Sequence of chain 1.A:
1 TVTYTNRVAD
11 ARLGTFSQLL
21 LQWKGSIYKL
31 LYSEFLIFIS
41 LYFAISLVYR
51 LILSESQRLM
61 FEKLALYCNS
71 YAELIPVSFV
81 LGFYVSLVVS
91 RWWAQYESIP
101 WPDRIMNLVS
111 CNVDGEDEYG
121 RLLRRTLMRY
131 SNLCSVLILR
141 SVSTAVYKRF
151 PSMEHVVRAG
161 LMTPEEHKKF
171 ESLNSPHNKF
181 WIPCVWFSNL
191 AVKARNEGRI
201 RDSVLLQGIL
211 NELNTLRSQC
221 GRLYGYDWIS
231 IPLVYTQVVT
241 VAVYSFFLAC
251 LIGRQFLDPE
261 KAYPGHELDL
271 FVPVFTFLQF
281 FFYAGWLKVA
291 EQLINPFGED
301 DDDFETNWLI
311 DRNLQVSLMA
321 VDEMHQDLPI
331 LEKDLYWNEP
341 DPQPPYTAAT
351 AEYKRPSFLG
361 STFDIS

The small molecule below binds the protein below.
Small molecule (SMILES): OC[C@H]1O[C@H](O[C@H]2[C@H](O)[C@@H](O)[C@H](OCC(CCCCC3CCCCC3)(CCCCC3CCCCC3)CO[C@@H]3O[C@H](CO)[C@@H](O[C@H]4O[C@H](CO)[C@@H](O)[C@H](O)[C@H]4O)[C@H](O)[C@H]3O)O[C@@H]2CO)[C@H](O)[C@@H](O)[C@@H]1O

Sequence of chain 1.G:
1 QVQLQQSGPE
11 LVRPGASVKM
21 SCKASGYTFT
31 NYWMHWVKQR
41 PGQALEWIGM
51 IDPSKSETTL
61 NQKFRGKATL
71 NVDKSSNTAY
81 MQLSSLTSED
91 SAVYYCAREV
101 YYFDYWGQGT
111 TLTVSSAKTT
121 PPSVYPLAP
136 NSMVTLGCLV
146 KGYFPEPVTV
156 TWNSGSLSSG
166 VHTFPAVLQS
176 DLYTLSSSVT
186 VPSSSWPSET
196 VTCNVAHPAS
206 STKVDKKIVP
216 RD

Binding-site contacts:
Ligand atom O49 contacts residue LYS55 of chain 1.G at 3.9 Å.
Ligand atom O58 contacts residue GLY14 of chain 1.E at 3.9 Å.
Ligand atom C32 contacts residue SER17 of chain 1.E at 4.4 Å.
Ligand atom C61 contacts residue GLN18 of chain 1.E at 3.9 Å.
Ligand atom C65 contacts residue LEU21 of chain 1.E at 3.8 Å (hydrophobic).
Ligand atom C64 contacts residue SER17 of chain 1.E at 4.2 Å.
Ligand atom C20 contacts residue LEU21 of chain 1.E at 4.2 Å (hydrophobic).
Ligand atom C35 contacts residue ILE37 of chain 1.A at 4.3 Å (hydrophobic).
Ligand atom O01 contacts residue LEU21 of chain 1.E at 4.3 Å.
Ligand atom O54 contacts residue ASP10 of chain 1.E at 2.6 Å (salt-bridge).
Ligand atom C62 contacts residue SER17 of chain 1.E at 4.2 Å.
Ligand atom C65 contacts residue LEU20 of chain 1.E at 4.3 Å (hydrophobic).
Ligand atom C57 contacts residue THR15 of chain 1.E at 3.8 Å.
Ligand atom C56 contacts residue GLY14 of chain 1.E at 4.3 Å.
Ligand atom C61 contacts residue LEU21 of chain 1.E at 3.9 Å (hydrophobic).
Ligand atom O58 contacts residue THR15 of chain 1.E at 3.5 Å (h-bond).
Ligand atom C33 contacts residue ILE37 of chain 1.A at 4.2 Å (hydrophobic).
Ligand atom C29 contacts residue LEU13 of chain 1.E at 4.3 Å (hydrophobic).
Ligand atom C31 contacts residue SER17 of chain 1.E at 4.0 Å.
Ligand atom O58 contacts residue GLN18 of chain 1.E at 3.8 Å.
Ligand atom C38 contacts residue GLN18 of chain 1.E at 4.3 Å.
Ligand atom C57 contacts residue GLY14 of chain 1.E at 3.7 Å.
Ligand atom C57 contacts residue GLN18 of chain 1.E at 4.2 Å.
Ligand atom C32 contacts residue TYR244 of chain 1.A at 3.9 Å (hydrophobic).
Ligand atom C34 contacts residue ILE37 of chain 1.A at 4.1 Å (hydrophobic).
Ligand atom O59 contacts residue GLY14 of chain 1.E at 3.6 Å.
Ligand atom O37 contacts residue GLY14 of chain 1.E at 3.9 Å.
Ligand atom C63 contacts residue LEU21 of chain 1.E at 4.1 Å (hydrophobic).
Ligand atom O58 contacts residue ARG12 of chain 1.E at 3.5 Å.
Ligand atom O23 contacts residue LEU21 of chain 1.E at 4.2 Å.
Ligand atom O59 contacts residue GLN18 of chain 1.E at 3.6 Å.
Ligand atom C60 contacts residue SER17 of chain 1.E at 4.3 Å.
Ligand atom O51 contacts residue ARG7 of chain 1.E at 3.7 Å.
Ligand atom C53 contacts residue ASP10 of chain 1.E at 3.7 Å.
Ligand atom C61 contacts residue SER17 of chain 1.E at 4.2 Å.
Ligand atom O49 contacts residue GLU57 of chain 1.G at 4.3 Å.
Ligand atom C60 contacts residue GLN18 of chain 1.E at 3.9 Å.
Ligand atom C57 contacts residue ARG12 of chain 1.E at 4.0 Å.
Ligand atom O21 contacts residue GLN18 of chain 1.E at 3.6 Å.
Ligand atom C56 contacts residue GLN18 of chain 1.E at 3.8 Å.

Sequence of chain 1.E:
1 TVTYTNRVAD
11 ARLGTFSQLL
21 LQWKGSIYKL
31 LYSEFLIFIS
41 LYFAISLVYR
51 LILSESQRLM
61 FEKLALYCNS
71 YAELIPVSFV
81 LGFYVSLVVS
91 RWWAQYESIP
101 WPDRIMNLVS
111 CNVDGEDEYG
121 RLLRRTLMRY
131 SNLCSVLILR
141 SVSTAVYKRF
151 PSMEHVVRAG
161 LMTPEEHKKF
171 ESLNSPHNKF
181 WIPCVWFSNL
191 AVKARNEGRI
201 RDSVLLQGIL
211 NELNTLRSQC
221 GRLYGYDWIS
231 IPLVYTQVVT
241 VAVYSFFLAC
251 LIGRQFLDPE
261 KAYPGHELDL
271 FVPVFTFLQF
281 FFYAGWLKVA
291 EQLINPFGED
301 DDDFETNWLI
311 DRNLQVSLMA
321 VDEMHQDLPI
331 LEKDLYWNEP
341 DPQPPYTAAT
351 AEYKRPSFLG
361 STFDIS